Binding-site contacts:
Ligand atom C8 contacts residue MET139 of chain 1.C at 4.1 Å (hydrophobic).
Ligand atom C2 contacts residue ASP64 of chain 1.C at 3.7 Å.
Ligand atom C4 contacts residue LEU63 of chain 1.C at 4.0 Å (hydrophobic).
Ligand atom C3 contacts residue PHE82 of chain 1.C at 4.0 Å (hydrophobic).
Ligand atom C7 contacts residue ASP45 of chain 1.C at 2.8 Å.
Ligand atom C5 contacts residue LEU63 of chain 1.C at 4.1 Å (hydrophobic).
Ligand atom O4 contacts residue ALA81 of chain 1.C at 3.5 Å.
Ligand atom C3 contacts residue ALA81 of chain 1.C at 4.1 Å (hydrophobic).
Ligand atom C6 contacts residue ASN47 of chain 1.C at 3.9 Å.
Ligand atom O7 contacts residue ASP45 of chain 1.C at 3.2 Å (salt-bridge).
Ligand atom O7 contacts residue ASN47 of chain 1.C at 2.9 Å (h-bond).
Ligand atom C5 contacts residue ASN47 of chain 1.C at 3.7 Å.
Ligand atom C2 contacts residue ASN47 of chain 1.C at 2.5 Å.
Ligand atom O4 contacts residue GLY80 of chain 1.C at 2.9 Å (h-bond).
Ligand atom O3 contacts residue ALA81 of chain 1.C at 2.9 Å.
Ligand atom N2 contacts residue ASN47 of chain 1.C at 2.8 Å (h-bond).
Ligand atom C8 contacts residue ASP45 of chain 1.C at 3.4 Å.
Ligand atom C5 contacts residue ASP64 of chain 1.C at 3.9 Å.
Ligand atom O4 contacts residue LEU63 of chain 1.C at 3.0 Å.
Ligand atom O5 contacts residue ASN47 of chain 1.C at 2.4 Å (h-bond).
Ligand atom N2 contacts residue ASP45 of chain 1.C at 2.8 Å (salt-bridge).
Ligand atom O5 contacts residue ASP64 of chain 1.C at 2.9 Å.
Ligand atom C4 contacts residue ASP64 of chain 1.C at 3.9 Å.
Ligand atom C6 contacts residue ASP62 of chain 1.C at 3.4 Å.
Ligand atom C6 contacts residue LEU63 of chain 1.C at 3.1 Å (hydrophobic).
Ligand atom C1 contacts residue ASP64 of chain 1.C at 3.4 Å.
Ligand atom C4 contacts residue ASP62 of chain 1.C at 3.3 Å.
Ligand atom C1 contacts residue ASN47 of chain 1.C at 1.4 Å.
Ligand atom C3 contacts residue ASN47 of chain 1.C at 3.8 Å.
Ligand atom O3 contacts residue PHE82 of chain 1.C at 3.2 Å (h-bond).
Ligand atom C5 contacts residue ASP62 of chain 1.C at 3.9 Å.
Ligand atom C4 contacts residue ALA81 of chain 1.C at 4.2 Å (hydrophobic).
Ligand atom C4 contacts residue PHE82 of chain 1.C at 3.9 Å (hydrophobic).
Ligand atom C6 contacts residue ASP64 of chain 1.C at 3.8 Å.
Ligand atom C7 contacts residue ASN47 of chain 1.C at 3.2 Å.
Ligand atom O5 contacts residue ASN47 of chain 1.C at 3.9 Å.
Ligand atom O4 contacts residue ASP62 of chain 1.C at 3.0 Å (salt-bridge).
Ligand atom O4 contacts residue ASP64 of chain 1.C at 2.7 Å (salt-bridge).
Ligand atom O3 contacts residue GLY80 of chain 1.C at 3.6 Å.
Ligand atom O4 contacts residue PHE82 of chain 1.C at 4.0 Å.

Sequence of chain 1.C:
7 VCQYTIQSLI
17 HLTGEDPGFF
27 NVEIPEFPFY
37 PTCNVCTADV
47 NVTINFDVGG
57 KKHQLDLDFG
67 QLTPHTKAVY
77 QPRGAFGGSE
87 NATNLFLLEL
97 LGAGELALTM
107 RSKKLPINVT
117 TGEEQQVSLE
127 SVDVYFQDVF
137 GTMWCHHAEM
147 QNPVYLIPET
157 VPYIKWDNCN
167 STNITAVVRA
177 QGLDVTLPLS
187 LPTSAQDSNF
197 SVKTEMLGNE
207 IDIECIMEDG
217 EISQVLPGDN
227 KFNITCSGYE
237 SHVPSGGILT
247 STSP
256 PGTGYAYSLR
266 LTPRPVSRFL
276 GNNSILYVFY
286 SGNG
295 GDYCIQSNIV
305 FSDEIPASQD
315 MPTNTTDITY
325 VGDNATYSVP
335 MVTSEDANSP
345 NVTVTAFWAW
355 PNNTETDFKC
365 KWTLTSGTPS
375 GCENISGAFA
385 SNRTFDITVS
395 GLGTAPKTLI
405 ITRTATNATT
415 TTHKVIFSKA

This protein binds this small molecule.
Small molecule (SMILES): CC(=O)N[C@H]1CO[C@H](CO[C@@H]2O[C@@H](C)[C@@H](O)[C@@H](O)[C@@H]2O)[C@@H](O)[C@@H]1O